Binding-site contacts:
Ligand atom O4 contacts residue ALA706 of chain 1.A at 4.3 Å.
Ligand atom C3 contacts residue ASN1074 of chain 1.A at 3.8 Å.
Ligand atom C8 contacts residue GLU1072 of chain 1.A at 3.2 Å.
Ligand atom O6 contacts residue ALA706 of chain 1.A at 4.3 Å.
Ligand atom C7 contacts residue ASN1074 of chain 1.A at 3.9 Å.
Ligand atom C2 contacts residue ASN1074 of chain 1.A at 2.5 Å.
Ligand atom O5 contacts residue ALA706 of chain 1.A at 4.2 Å.
Ligand atom N2 contacts residue ASN1074 of chain 1.A at 2.9 Å (h-bond).
Ligand atom C5 contacts residue ASN1074 of chain 1.A at 3.6 Å.
Ligand atom C6 contacts residue ALA706 of chain 1.A at 4.0 Å (hydrophobic).
Ligand atom C8 contacts residue LYS1073 of chain 1.A at 4.1 Å.
Ligand atom C4 contacts residue ASN1074 of chain 1.A at 4.2 Å.
Ligand atom C5 contacts residue ALA706 of chain 1.A at 3.5 Å (hydrophobic).
Ligand atom C8 contacts residue ASN1074 of chain 1.A at 4.2 Å.
Ligand atom O5 contacts residue ASN1074 of chain 1.A at 2.3 Å (h-bond).
Ligand atom O7 contacts residue ASN1074 of chain 1.A at 4.4 Å.
Ligand atom C4 contacts residue ALA706 of chain 1.A at 4.4 Å (hydrophobic).
Ligand atom C1 contacts residue ASN1074 of chain 1.A at 1.4 Å.

Sequence of chain 1.A:
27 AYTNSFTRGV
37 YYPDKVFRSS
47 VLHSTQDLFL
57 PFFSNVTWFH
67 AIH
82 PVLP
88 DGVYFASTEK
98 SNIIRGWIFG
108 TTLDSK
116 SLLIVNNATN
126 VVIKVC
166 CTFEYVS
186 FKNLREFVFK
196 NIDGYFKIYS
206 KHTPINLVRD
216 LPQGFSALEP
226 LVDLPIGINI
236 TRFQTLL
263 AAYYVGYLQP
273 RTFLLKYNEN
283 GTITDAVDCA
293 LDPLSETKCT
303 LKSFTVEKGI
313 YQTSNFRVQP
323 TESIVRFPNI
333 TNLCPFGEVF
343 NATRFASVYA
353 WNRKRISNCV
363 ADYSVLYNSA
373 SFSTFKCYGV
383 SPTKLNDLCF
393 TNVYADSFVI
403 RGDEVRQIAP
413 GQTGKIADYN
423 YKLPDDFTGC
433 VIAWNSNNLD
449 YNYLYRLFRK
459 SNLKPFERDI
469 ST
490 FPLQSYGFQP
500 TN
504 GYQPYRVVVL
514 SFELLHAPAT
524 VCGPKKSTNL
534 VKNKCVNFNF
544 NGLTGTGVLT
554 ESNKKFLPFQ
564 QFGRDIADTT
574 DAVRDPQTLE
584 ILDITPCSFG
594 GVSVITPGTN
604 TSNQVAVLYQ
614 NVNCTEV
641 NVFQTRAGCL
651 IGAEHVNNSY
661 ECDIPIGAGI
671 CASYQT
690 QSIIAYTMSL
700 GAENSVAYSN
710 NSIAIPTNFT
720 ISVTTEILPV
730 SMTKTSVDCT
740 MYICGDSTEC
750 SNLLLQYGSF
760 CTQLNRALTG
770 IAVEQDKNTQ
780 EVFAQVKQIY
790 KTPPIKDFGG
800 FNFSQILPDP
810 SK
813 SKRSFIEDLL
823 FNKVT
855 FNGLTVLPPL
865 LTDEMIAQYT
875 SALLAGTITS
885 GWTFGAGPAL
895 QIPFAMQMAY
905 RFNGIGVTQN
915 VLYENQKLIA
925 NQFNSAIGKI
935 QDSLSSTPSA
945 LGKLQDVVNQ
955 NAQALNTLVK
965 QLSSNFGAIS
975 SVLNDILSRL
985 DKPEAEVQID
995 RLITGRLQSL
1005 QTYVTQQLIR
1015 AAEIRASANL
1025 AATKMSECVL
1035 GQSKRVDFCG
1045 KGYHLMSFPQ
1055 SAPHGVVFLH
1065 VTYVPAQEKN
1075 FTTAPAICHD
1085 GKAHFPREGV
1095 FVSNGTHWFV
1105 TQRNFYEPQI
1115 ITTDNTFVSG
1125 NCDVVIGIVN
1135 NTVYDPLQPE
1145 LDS

A small-molecule ligand and the protein it binds are described below.
Small molecule (SMILES): CC(=O)N[C@@H]1[C@@H](O)[C@H](O)[C@@H](CO)O[C@H]1O